A small-molecule ligand and the protein it binds are described below.
Small molecule (SMILES): CC(=O)N[C@@H](CC(C)C)C(=O)N[C@@H](C)C(=O)N[C@@H](CC(=O)O)[C@@H](O)[C@H](C)CO

Binding-site contacts:
Ligand atom C contacts residue GLY47 of chain 1.K at 3.4 Å.
Ligand atom CA contacts residue GLY47 of chain 1.K at 3.6 Å.
Ligand atom N contacts residue THR1 of chain 1.K at 3.6 Å (h-bond).
Ligand atom C3 contacts residue THR1 of chain 1.K at 2.4 Å.
Ligand atom O contacts residue GLY47 of chain 1.K at 2.9 Å (h-bond).
Ligand atom O contacts residue THR1 of chain 1.K at 2.2 Å (h-bond).
Ligand atom O contacts residue THR21 of chain 1.K at 3.3 Å (h-bond).
Ligand atom CA contacts residue THR1 of chain 1.K at 2.3 Å.
Ligand atom CD2 contacts residue ALA27 of chain 1.K at 3.5 Å (hydrophobic).
Ligand atom C3 contacts residue ARG19 of chain 1.K at 3.0 Å.
Ligand atom O contacts residue TYR170 of chain 1.K at 3.6 Å.
Ligand atom O contacts residue MES1 of chain 1.NA at 3.1 Å (h-bond).
Ligand atom OD2 contacts residue ALA49 of chain 1.K at 3.7 Å.
Ligand atom CA contacts residue THR21 of chain 1.K at 3.6 Å.
Ligand atom C contacts residue THR21 of chain 1.K at 3.7 Å.
Ligand atom CB contacts residue THR1 of chain 1.K at 2.7 Å.
Ligand atom C1 contacts residue MES1 of chain 1.NA at 3.5 Å.
Ligand atom C3 contacts residue LYS33 of chain 1.K at 3.7 Å.
Ligand atom CD2 contacts residue ALA22 of chain 1.K at 3.9 Å (hydrophobic).
Ligand atom O contacts residue ALA49 of chain 1.K at 3.3 Å (h-bond).
Ligand atom C contacts residue ASP126 of chain 1.L at 3.9 Å.
Ligand atom C2 contacts residue THR1 of chain 1.K at 1.5 Å.
Ligand atom O contacts residue ALA20 of chain 1.K at 3.4 Å.
Ligand atom N contacts residue ASP126 of chain 1.L at 3.3 Å (salt-bridge).
Ligand atom CB contacts residue THR21 of chain 1.K at 3.9 Å.
Ligand atom CB contacts residue GLY47 of chain 1.K at 3.9 Å.
Ligand atom O contacts residue THR1 of chain 1.K at 2.8 Å (h-bond).
Ligand atom CB contacts residue GLY47 of chain 1.K at 3.5 Å.
Ligand atom O contacts residue THR21 of chain 1.K at 3.5 Å (h-bond).
Ligand atom O contacts residue ALA46 of chain 1.K at 3.8 Å.
Ligand atom C contacts residue LYS33 of chain 1.K at 3.9 Å.
Ligand atom OD1 contacts residue ALA49 of chain 1.K at 3.9 Å.
Ligand atom C contacts residue THR1 of chain 1.K at 1.4 Å.
Ligand atom CA contacts residue GLY47 of chain 1.K at 3.3 Å.
Ligand atom O contacts residue SER131 of chain 1.K at 3.9 Å.
Ligand atom CH3 contacts residue ASP126 of chain 1.L at 3.4 Å.
Ligand atom C3 contacts residue TYR170 of chain 1.K at 3.5 Å (hydrophobic).
Ligand atom N contacts residue GLY47 of chain 1.K at 2.7 Å (h-bond).
Ligand atom C1 contacts residue THR1 of chain 1.K at 2.5 Å.
Ligand atom N contacts residue THR21 of chain 1.K at 3.0 Å (h-bond).

Sequence of chain 1.L:
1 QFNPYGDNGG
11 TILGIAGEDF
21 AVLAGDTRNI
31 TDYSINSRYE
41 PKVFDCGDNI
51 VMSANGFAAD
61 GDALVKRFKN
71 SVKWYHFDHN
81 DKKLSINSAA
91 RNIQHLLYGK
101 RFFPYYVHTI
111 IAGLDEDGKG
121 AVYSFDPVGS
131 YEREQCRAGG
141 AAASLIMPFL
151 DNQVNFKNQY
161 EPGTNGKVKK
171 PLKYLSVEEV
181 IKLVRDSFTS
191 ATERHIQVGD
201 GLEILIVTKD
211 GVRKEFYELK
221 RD

Sequence of chain 1.K:
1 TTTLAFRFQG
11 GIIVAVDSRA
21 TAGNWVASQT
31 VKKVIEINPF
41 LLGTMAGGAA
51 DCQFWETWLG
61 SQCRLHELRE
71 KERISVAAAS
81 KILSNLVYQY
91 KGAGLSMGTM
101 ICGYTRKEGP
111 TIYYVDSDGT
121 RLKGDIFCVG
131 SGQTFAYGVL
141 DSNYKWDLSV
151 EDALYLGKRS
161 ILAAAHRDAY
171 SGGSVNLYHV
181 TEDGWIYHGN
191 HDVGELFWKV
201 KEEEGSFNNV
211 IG